Binding-site contacts:
Ligand atom C2 contacts residue TRP374 of chain 48.A at 4.0 Å (hydrophobic).
Ligand atom C2 contacts residue ARG224 of chain 48.A at 4.0 Å.
Ligand atom O1S contacts residue ARG224 of chain 48.A at 2.9 Å (salt-bridge).
Ligand atom C1 contacts residue ARG224 of chain 48.A at 4.1 Å.
Ligand atom S1 contacts residue GLY222 of chain 48.A at 3.8 Å.
Ligand atom S1 contacts residue LYS215 of chain 48.A at 4.1 Å.
Ligand atom O2S contacts residue LYS215 of chain 48.A at 3.1 Å (salt-bridge).
Ligand atom O1S contacts residue PHE223 of chain 48.A at 3.2 Å.
Ligand atom S1 contacts residue TRP374 of chain 48.A at 4.4 Å.
Ligand atom O1S contacts residue GLY222 of chain 48.A at 3.0 Å (h-bond).
Ligand atom C1 contacts residue TRP374 of chain 48.A at 3.3 Å (hydrophobic).
Ligand atom C3 contacts residue TRP374 of chain 48.A at 4.0 Å (hydrophobic).
Ligand atom O3S contacts residue ARG224 of chain 48.A at 3.8 Å.
Ligand atom C3 contacts residue ASP229 of chain 48.A at 4.4 Å.
Ligand atom O2S contacts residue GLY222 of chain 48.A at 3.4 Å (h-bond).
Ligand atom N1 contacts residue TRP374 of chain 48.A at 3.5 Å.
Ligand atom O1S contacts residue LYS215 of chain 48.A at 3.9 Å.
Ligand atom O1S contacts residue TRP374 of chain 48.A at 4.0 Å.
Ligand atom S1 contacts residue ARG224 of chain 48.A at 4.0 Å.

A protein and the small-molecule ligand that binds it are described below.
Small molecule (SMILES): CCCCCCCCCCCC[N+](C)(C)CCCS(=O)(=O)O

Sequence of chain 48.A:
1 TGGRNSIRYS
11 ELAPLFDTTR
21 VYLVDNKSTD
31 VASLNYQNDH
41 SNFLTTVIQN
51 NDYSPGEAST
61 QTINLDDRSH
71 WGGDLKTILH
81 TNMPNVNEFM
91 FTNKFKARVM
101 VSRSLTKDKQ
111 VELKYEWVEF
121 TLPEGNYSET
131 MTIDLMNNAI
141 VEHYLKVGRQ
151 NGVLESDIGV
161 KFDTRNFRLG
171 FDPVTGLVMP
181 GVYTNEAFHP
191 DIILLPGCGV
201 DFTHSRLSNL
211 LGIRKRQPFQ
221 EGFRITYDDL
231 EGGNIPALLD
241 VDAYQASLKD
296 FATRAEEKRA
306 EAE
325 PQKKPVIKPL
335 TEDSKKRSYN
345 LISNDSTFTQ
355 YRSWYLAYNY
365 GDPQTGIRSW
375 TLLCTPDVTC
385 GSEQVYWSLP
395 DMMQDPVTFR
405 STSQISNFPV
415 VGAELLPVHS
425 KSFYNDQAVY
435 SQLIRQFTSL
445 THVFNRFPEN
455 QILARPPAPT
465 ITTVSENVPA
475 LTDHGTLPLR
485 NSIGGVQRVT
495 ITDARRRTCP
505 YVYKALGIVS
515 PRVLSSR